A protein and the small-molecule ligand that binds it are described below.
Small molecule (SMILES): CC(C)C[C@H](NC(=O)[C@@H](N)CCCN=C(N)N)C(=O)NCC(=O)N[C@H](C=O)CCC(=O)O

Binding-site contacts:
Ligand atom O contacts residue ILE62 of chain 1.A at 2.8 Å (h-bond).
Ligand atom C contacts residue THR32 of chain 1.A at 3.5 Å.
Ligand atom O contacts residue THR59 of chain 1.A at 3.6 Å.
Ligand atom C contacts residue PHE58 of chain 1.A at 3.2 Å (hydrophobic).
Ligand atom NH1 contacts residue ASP67 of chain 1.A at 3.1 Å (salt-bridge).
Ligand atom NH1 contacts residue ASP64 of chain 1.A at 3.1 Å (salt-bridge).
Ligand atom O contacts residue THR32 of chain 1.A at 3.4 Å.
Ligand atom OE1 contacts residue THR59 of chain 1.A at 3.8 Å.
Ligand atom CB contacts residue THR32 of chain 1.A at 3.7 Å.
Ligand atom C contacts residue SER60 of chain 1.A at 3.8 Å.
Ligand atom CA contacts residue SER60 of chain 1.A at 3.6 Å.
Ligand atom CA contacts residue THR32 of chain 1.A at 3.2 Å.
Ligand atom CD contacts residue ASP64 of chain 1.A at 3.4 Å.
Ligand atom C contacts residue SER60 of chain 1.A at 3.7 Å.
Ligand atom CD contacts residue THR32 of chain 1.A at 3.7 Å.
Ligand atom CD1 contacts residue THR59 of chain 1.A at 3.7 Å.
Ligand atom CD2 contacts residue ARG23 of chain 1.A at 3.2 Å.
Ligand atom CG contacts residue ASP64 of chain 1.A at 3.8 Å.
Ligand atom N contacts residue THR32 of chain 1.A at 2.9 Å (h-bond).
Ligand atom C contacts residue ILE62 of chain 1.A at 3.7 Å (hydrophobic).
Ligand atom CG contacts residue THR59 of chain 1.A at 3.7 Å.
Ligand atom NH1 contacts residue ALA70 of chain 1.A at 3.7 Å.
Ligand atom N contacts residue ASP64 of chain 1.A at 2.7 Å (salt-bridge).
Ligand atom OE1 contacts residue SER60 of chain 1.A at 3.5 Å (h-bond).
Ligand atom O contacts residue SER60 of chain 1.A at 3.0 Å (h-bond).
Ligand atom CD1 contacts residue SER60 of chain 1.A at 3.6 Å.
Ligand atom CA contacts residue ILE62 of chain 1.A at 3.8 Å (hydrophobic).
Ligand atom CA contacts residue ASP64 of chain 1.A at 3.3 Å.
Ligand atom NH2 contacts residue ALA70 of chain 1.A at 3.9 Å.
Ligand atom N contacts residue SER60 of chain 1.A at 2.9 Å (h-bond).
Ligand atom O contacts residue GLY61 of chain 1.A at 3.2 Å.
Ligand atom CZ contacts residue ALA70 of chain 1.A at 3.7 Å (hydrophobic).
Ligand atom CB contacts residue SER60 of chain 1.A at 3.7 Å.
Ligand atom CA contacts residue SER60 of chain 1.A at 3.8 Å.
Ligand atom OE1 contacts residue PHE58 of chain 1.A at 3.9 Å.
Ligand atom N contacts residue ILE62 of chain 1.A at 3.0 Å (h-bond).
Ligand atom O contacts residue PHE58 of chain 1.A at 2.8 Å (h-bond).
Ligand atom CD1 contacts residue GLY61 of chain 1.A at 3.8 Å.
Ligand atom NE contacts residue CYS33 of chain 1.A at 3.6 Å.
Ligand atom CD2 contacts residue THR59 of chain 1.A at 3.5 Å.

Sequence of chain 1.A:
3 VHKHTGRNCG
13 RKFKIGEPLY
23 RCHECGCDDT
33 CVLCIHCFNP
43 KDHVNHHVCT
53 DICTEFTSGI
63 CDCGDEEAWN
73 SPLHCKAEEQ